Binding-site contacts:
Ligand atom C2 contacts residue ASN30 of chain 1.F at 2.5 Å.
Ligand atom C8 contacts residue THR32 of chain 1.F at 4.2 Å.
Ligand atom O7 contacts residue ASN30 of chain 1.F at 3.6 Å.
Ligand atom C6 contacts residue SER36 of chain 1.F at 4.5 Å.
Ligand atom O5 contacts residue LYS33 of chain 1.F at 3.5 Å.
Ligand atom O6 contacts residue SER36 of chain 1.F at 3.1 Å (h-bond).
Ligand atom C5 contacts residue LYS33 of chain 1.F at 4.4 Å.
Ligand atom O6 contacts residue THR32 of chain 1.F at 4.0 Å.
Ligand atom C8 contacts residue MET197 of chain 1.F at 3.1 Å (hydrophobic).
Ligand atom C4 contacts residue ASN30 of chain 1.F at 4.3 Å.
Ligand atom C6 contacts residue LYS33 of chain 1.F at 4.1 Å.
Ligand atom C7 contacts residue MET197 of chain 1.F at 4.4 Å (hydrophobic).
Ligand atom C1 contacts residue ASN30 of chain 1.F at 1.4 Å.
Ligand atom C8 contacts residue GLN198 of chain 1.F at 4.2 Å.
Ligand atom O6 contacts residue LYS33 of chain 1.F at 3.3 Å.
Ligand atom C1 contacts residue LYS33 of chain 1.F at 4.2 Å.
Ligand atom O5 contacts residue ASN30 of chain 1.F at 2.3 Å (h-bond).
Ligand atom C3 contacts residue ASN30 of chain 1.F at 3.8 Å.
Ligand atom C7 contacts residue ASN30 of chain 1.F at 3.5 Å.
Ligand atom O7 contacts residue MET197 of chain 1.F at 4.4 Å.
Ligand atom N2 contacts residue ASN30 of chain 1.F at 2.9 Å (h-bond).
Ligand atom C5 contacts residue ASN30 of chain 1.F at 3.6 Å.

The protein below binds the small molecule below.
Small molecule (SMILES): CC(=O)N[C@H]1[C@H](O[C@H]2[C@H](O)[C@@H](NC(C)=O)CO[C@@H]2CO)O[C@H](CO)[C@@H](O)[C@@H]1O

Sequence of chain 1.F:
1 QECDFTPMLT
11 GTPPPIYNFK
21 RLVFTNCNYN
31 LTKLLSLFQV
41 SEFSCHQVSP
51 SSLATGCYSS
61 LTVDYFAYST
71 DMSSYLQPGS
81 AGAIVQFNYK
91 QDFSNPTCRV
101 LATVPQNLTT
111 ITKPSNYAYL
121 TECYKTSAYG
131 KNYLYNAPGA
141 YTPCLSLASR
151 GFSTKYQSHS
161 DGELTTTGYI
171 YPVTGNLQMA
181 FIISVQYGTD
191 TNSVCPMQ